Binding-site contacts:
Ligand atom C28 contacts residue VAL87 of chain 1.A at 3.7 Å (hydrophobic).
Ligand atom O09 contacts residue MET106 of chain 1.A at 2.6 Å (h-bond).
Ligand atom C21 contacts residue PRO107 of chain 1.A at 3.7 Å (hydrophobic).
Ligand atom O19 contacts residue GLU35 of chain 1.A at 3.4 Å (salt-bridge).
Ligand atom C28 contacts residue SER169 of chain 1.A at 3.6 Å.
Ligand atom C29 contacts residue LYS54 of chain 1.A at 3.4 Å.
Ligand atom O17 contacts residue MET33 of chain 1.A at 3.4 Å (h-bond).
Ligand atom C10 contacts residue LEU159 of chain 1.A at 3.5 Å (hydrophobic).
Ligand atom C20 contacts residue TYR105 of chain 1.A at 3.5 Å (hydrophobic).
Ligand atom C22 contacts residue PRO107 of chain 1.A at 3.0 Å (hydrophobic).
Ligand atom C13 contacts residue ASP113 of chain 1.A at 3.4 Å.
Ligand atom N04 contacts residue MET33 of chain 1.A at 3.4 Å.
Ligand atom N26 contacts residue LEU159 of chain 1.A at 3.6 Å.
Ligand atom N08 contacts residue MET106 of chain 1.A at 3.5 Å (h-bond).
Ligand atom C20 contacts residue MET106 of chain 1.A at 3.1 Å (hydrophobic).
Ligand atom C25 contacts residue LEU159 of chain 1.A at 3.6 Å (hydrophobic).
Ligand atom C28 contacts residue TYR103 of chain 1.A at 3.4 Å (hydrophobic).
Ligand atom N04 contacts residue TYR105 of chain 1.A at 3.6 Å.
Ligand atom C27 contacts residue TYR103 of chain 1.A at 3.2 Å (hydrophobic).
Ligand atom O17 contacts residue ASP113 of chain 1.A at 3.1 Å (salt-bridge).
Ligand atom S23 contacts residue LEU159 of chain 1.A at 3.6 Å.
Ligand atom O16 contacts residue MET33 of chain 1.A at 3.2 Å (h-bond).
Ligand atom C18 contacts residue ALA156 of chain 1.A at 3.5 Å (hydrophobic).
Ligand atom O09 contacts residue ALA52 of chain 1.A at 3.4 Å.
Ligand atom C29 contacts residue SER169 of chain 1.A at 3.7 Å.
Ligand atom C03 contacts residue MET106 of chain 1.A at 3.4 Å (hydrophobic).
Ligand atom N26 contacts residue VAL41 of chain 1.A at 3.7 Å.
Ligand atom S23 contacts residue ALA52 of chain 1.A at 3.5 Å.
Ligand atom C20 contacts residue PRO107 of chain 1.A at 3.6 Å (hydrophobic).
Ligand atom O09 contacts residue TYR105 of chain 1.A at 3.6 Å.
Ligand atom N08 contacts residue GLY109 of chain 1.A at 3.6 Å.
Ligand atom C24 contacts residue LEU159 of chain 1.A at 3.5 Å (hydrophobic).
Ligand atom C03 contacts residue MET33 of chain 1.A at 3.6 Å (hydrophobic).
Ligand atom C05 contacts residue MET106 of chain 1.A at 3.5 Å (hydrophobic).
Ligand atom C05 contacts residue MET33 of chain 1.A at 3.4 Å (hydrophobic).
Ligand atom N08 contacts residue MET33 of chain 1.A at 3.5 Å.
Ligand atom C21 contacts residue TYR105 of chain 1.A at 3.2 Å (hydrophobic).
Ligand atom C22 contacts residue GLY109 of chain 1.A at 3.4 Å.
Ligand atom C20 contacts residue GLY109 of chain 1.A at 3.7 Å.
Ligand atom N04 contacts residue MET106 of chain 1.A at 2.8 Å (h-bond).

This small molecule binds to this protein.
Small molecule (SMILES): O=c1[nH]c(NC2CC2)nc(N[C@@H]2C[C@H](CO)[C@@H](O)[C@H]2O)c1-c1nc2ccccc2s1

Sequence of chain 1.A:
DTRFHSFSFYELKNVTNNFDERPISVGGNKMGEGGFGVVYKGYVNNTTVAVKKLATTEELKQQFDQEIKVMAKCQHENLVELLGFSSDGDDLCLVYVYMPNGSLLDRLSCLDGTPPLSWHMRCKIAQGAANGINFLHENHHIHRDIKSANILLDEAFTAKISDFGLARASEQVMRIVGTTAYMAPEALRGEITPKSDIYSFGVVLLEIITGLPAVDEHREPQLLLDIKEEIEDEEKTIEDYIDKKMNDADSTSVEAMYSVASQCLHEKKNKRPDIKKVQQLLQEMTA